Binding-site contacts:
Ligand atom O4 contacts residue HIS247 of chain 7.A at 3.5 Å (h-bond).
Ligand atom C4 contacts residue TYR256 of chain 7.A at 3.8 Å (hydrophobic).
Ligand atom O3 contacts residue HIS215 of chain 7.A at 2.8 Å.
Ligand atom O4 contacts residue HIS152 of chain 7.A at 2.9 Å (h-bond).
Ligand atom O3 contacts residue TYR256 of chain 7.A at 2.6 Å (h-bond).
Ligand atom C3 contacts residue HIS247 of chain 7.A at 3.4 Å.
Ligand atom O3 contacts residue ILE154 of chain 7.A at 4.0 Å.
Ligand atom C contacts residue PHE192 of chain 7.A at 3.8 Å (hydrophobic).
Ligand atom C contacts residue TYR178 of chain 7.A at 3.7 Å (hydrophobic).
Ligand atom C4 contacts residue FE21 of chain 7.B at 3.0 Å.
Ligand atom C2 contacts residue LEU301 of chain 7.A at 4.1 Å (hydrophobic).
Ligand atom C contacts residue LEU301 of chain 7.A at 3.9 Å (hydrophobic).
Ligand atom C6 contacts residue TYR178 of chain 7.A at 3.6 Å (hydrophobic).
Ligand atom C3 contacts residue TYR256 of chain 7.A at 3.0 Å (hydrophobic).
Ligand atom C6 contacts residue ASN249 of chain 7.A at 3.5 Å.
Ligand atom C3 contacts residue PHE192 of chain 7.A at 4.0 Å (hydrophobic).
Ligand atom C2 contacts residue PHE192 of chain 7.A at 4.0 Å (hydrophobic).
Ligand atom O3 contacts residue GLU266 of chain 7.A at 3.5 Å (salt-bridge).
Ligand atom O3 contacts residue HIS247 of chain 7.A at 4.1 Å.
Ligand atom C5 contacts residue PHE192 of chain 7.A at 3.6 Å (hydrophobic).
Ligand atom C6 contacts residue PHE192 of chain 7.A at 3.6 Å (hydrophobic).
Ligand atom C4 contacts residue PHE192 of chain 7.A at 3.8 Å (hydrophobic).
Ligand atom O4 contacts residue GLU266 of chain 7.A at 3.6 Å.
Ligand atom C5 contacts residue HIS200 of chain 7.A at 3.5 Å.
Ligand atom C3 contacts residue HIS215 of chain 7.A at 4.1 Å.
Ligand atom C2 contacts residue TYR256 of chain 7.A at 3.3 Å (hydrophobic).
Ligand atom C5 contacts residue HIS247 of chain 7.A at 3.3 Å.
Ligand atom C4 contacts residue HIS152 of chain 7.A at 4.1 Å.
Ligand atom C4 contacts residue HIS200 of chain 7.A at 3.3 Å.
Ligand atom C2 contacts residue HIS247 of chain 7.A at 3.5 Å.
Ligand atom C1 contacts residue PHE192 of chain 7.A at 3.5 Å (hydrophobic).
Ligand atom C5 contacts residue ASN249 of chain 7.A at 3.3 Å.
Ligand atom O4 contacts residue FE21 of chain 7.B at 2.2 Å.
Ligand atom O4 contacts residue HIS200 of chain 7.A at 2.6 Å (h-bond).
Ligand atom C1 contacts residue HIS247 of chain 7.A at 3.5 Å.
Ligand atom O3 contacts residue HIS152 of chain 7.A at 4.0 Å.
Ligand atom C6 contacts residue HIS247 of chain 7.A at 3.2 Å.
Ligand atom C3 contacts residue FE21 of chain 7.B at 2.9 Å.
Ligand atom O3 contacts residue FE21 of chain 7.B at 2.1 Å.
Ligand atom C4 contacts residue HIS247 of chain 7.A at 3.2 Å.

Sequence of chain 7.A:
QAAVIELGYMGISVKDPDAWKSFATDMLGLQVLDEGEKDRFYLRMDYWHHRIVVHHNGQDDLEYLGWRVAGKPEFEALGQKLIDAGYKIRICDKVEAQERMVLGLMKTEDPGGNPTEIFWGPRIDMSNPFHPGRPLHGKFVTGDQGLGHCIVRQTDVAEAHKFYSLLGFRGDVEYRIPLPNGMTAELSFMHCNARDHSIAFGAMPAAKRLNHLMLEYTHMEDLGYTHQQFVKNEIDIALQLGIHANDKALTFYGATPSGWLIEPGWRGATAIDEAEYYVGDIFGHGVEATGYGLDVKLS

The protein below binds the small molecule below.
Small molecule (SMILES): Cc1ccc(O)c(O)c1